Binding-site contacts:
Ligand atom O5 contacts residue ASN616 of chain 1.A at 2.4 Å (h-bond).
Ligand atom O6 contacts residue THR618 of chain 1.A at 3.9 Å.
Ligand atom C8 contacts residue ILE834 of chain 1.B at 3.6 Å (hydrophobic).
Ligand atom C7 contacts residue ILE834 of chain 1.B at 4.0 Å (hydrophobic).
Ligand atom C3 contacts residue ASN616 of chain 1.A at 3.9 Å.
Ligand atom C4 contacts residue ASN616 of chain 1.A at 4.3 Å.
Ligand atom N2 contacts residue GLN644 of chain 1.A at 4.5 Å.
Ligand atom C8 contacts residue GLN644 of chain 1.A at 4.3 Å.
Ligand atom C5 contacts residue ASN616 of chain 1.A at 3.8 Å.
Ligand atom C8 contacts residue THR645 of chain 1.A at 3.6 Å.
Ligand atom C1 contacts residue ASN616 of chain 1.A at 1.5 Å.
Ligand atom C8 contacts residue ARG646 of chain 1.A at 3.9 Å.
Ligand atom O7 contacts residue ILE834 of chain 1.B at 3.9 Å.
Ligand atom O7 contacts residue ASN616 of chain 1.A at 4.1 Å.
Ligand atom C5 contacts residue THR618 of chain 1.A at 4.5 Å.
Ligand atom N2 contacts residue ASN616 of chain 1.A at 3.0 Å (h-bond).
Ligand atom C2 contacts residue ASN616 of chain 1.A at 2.5 Å.
Ligand atom C7 contacts residue ASN616 of chain 1.A at 3.7 Å.

Sequence of chain 1.B:
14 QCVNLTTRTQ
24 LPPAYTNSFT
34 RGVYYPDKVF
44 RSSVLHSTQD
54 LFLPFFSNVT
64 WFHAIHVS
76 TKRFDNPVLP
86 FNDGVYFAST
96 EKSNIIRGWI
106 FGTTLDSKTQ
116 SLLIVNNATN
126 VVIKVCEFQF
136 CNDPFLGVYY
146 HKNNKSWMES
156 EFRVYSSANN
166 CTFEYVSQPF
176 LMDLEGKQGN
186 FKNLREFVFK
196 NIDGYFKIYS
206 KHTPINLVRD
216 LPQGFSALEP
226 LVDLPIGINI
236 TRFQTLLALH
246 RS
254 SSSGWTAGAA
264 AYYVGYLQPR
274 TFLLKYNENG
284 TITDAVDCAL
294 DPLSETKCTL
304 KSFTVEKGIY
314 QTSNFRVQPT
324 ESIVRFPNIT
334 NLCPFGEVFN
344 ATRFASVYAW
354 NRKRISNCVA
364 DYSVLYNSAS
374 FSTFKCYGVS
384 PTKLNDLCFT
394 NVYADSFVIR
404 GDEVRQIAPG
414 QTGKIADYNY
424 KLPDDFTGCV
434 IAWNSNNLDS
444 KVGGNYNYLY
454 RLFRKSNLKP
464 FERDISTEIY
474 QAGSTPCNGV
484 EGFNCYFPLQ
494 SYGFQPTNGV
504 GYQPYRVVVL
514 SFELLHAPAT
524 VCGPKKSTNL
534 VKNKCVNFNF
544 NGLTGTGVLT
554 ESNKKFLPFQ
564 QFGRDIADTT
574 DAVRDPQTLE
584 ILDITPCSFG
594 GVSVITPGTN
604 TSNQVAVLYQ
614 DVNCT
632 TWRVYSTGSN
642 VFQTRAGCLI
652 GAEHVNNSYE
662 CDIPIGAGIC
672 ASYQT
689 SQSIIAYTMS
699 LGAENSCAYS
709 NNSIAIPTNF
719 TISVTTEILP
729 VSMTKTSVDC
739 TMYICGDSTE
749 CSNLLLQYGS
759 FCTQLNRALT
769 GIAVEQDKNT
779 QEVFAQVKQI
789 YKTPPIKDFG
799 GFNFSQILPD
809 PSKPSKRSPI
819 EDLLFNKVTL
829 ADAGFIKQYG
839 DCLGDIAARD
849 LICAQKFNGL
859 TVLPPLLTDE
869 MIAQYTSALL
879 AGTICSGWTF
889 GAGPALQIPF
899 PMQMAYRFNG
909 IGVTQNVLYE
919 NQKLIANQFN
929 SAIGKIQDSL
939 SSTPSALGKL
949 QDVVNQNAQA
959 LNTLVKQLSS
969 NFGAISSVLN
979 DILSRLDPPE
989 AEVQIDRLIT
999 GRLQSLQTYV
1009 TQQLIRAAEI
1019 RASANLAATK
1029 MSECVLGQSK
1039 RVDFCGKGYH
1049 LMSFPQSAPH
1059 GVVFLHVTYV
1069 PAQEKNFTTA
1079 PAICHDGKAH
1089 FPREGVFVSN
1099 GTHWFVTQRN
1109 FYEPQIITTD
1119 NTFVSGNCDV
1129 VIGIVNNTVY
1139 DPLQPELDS

This protein binds this small molecule.
Small molecule (SMILES): CC(=O)N[C@@H]1[C@@H](O)[C@H](O)[C@@H](CO)O[C@H]1O

Sequence of chain 1.A:
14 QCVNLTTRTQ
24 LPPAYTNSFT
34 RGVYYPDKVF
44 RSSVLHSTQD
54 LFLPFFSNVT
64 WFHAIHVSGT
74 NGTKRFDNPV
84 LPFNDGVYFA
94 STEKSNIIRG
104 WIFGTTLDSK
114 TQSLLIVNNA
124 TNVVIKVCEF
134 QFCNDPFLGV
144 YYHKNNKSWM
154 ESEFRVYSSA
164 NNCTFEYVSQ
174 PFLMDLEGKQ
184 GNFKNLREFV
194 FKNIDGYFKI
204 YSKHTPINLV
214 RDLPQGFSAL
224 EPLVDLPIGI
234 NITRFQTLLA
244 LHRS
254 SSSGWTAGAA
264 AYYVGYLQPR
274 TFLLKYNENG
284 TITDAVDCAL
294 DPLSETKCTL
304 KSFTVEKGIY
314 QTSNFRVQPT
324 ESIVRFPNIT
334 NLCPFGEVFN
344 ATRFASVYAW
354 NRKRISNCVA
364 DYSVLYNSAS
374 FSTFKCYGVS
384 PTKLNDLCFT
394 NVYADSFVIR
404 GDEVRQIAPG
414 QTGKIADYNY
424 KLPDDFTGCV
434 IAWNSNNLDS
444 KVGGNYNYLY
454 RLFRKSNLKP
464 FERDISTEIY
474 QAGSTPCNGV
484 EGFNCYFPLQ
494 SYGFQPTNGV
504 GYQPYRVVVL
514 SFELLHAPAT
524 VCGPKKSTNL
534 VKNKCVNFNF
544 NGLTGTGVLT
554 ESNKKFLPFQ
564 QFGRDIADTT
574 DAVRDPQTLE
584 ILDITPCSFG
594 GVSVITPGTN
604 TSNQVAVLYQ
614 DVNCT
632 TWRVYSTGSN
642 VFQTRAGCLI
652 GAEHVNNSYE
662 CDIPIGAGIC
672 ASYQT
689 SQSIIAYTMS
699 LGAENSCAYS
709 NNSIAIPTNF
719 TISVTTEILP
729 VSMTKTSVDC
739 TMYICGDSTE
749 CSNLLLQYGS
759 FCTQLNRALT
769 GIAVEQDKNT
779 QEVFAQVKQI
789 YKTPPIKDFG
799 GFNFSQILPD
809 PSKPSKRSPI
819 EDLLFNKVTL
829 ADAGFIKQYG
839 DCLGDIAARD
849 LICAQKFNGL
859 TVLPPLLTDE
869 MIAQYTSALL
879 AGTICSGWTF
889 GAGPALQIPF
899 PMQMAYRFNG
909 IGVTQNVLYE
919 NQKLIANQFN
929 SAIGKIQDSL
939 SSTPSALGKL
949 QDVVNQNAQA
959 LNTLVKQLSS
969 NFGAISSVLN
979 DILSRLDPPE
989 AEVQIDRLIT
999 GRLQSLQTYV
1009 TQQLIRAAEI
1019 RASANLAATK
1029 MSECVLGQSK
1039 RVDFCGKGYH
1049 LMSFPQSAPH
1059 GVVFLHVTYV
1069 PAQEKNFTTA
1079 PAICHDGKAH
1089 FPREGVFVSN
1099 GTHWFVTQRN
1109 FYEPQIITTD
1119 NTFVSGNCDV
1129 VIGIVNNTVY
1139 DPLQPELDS